Binding-site contacts:
Ligand atom C4 contacts residue ASN85 of chain 1.C at 4.3 Å.
Ligand atom O5 contacts residue ASN85 of chain 1.C at 2.4 Å (h-bond).
Ligand atom C7 contacts residue ASN85 of chain 1.C at 3.3 Å.
Ligand atom C2 contacts residue ASN85 of chain 1.C at 2.6 Å.
Ligand atom O5 contacts residue GLN116 of chain 1.C at 3.0 Å (h-bond).
Ligand atom C1 contacts residue GLN116 of chain 1.C at 3.8 Å.
Ligand atom C1 contacts residue SER113 of chain 1.C at 4.4 Å.
Ligand atom C5 contacts residue GLN116 of chain 1.C at 4.0 Å.
Ligand atom C1 contacts residue ASN85 of chain 1.C at 1.8 Å.
Ligand atom C6 contacts residue GLN116 of chain 1.C at 3.9 Å.
Ligand atom C6 contacts residue SER113 of chain 1.C at 3.4 Å.
Ligand atom O7 contacts residue ASN85 of chain 1.C at 3.5 Å (h-bond).
Ligand atom C8 contacts residue ASN85 of chain 1.C at 4.3 Å.
Ligand atom O6 contacts residue GLN116 of chain 1.C at 3.7 Å.
Ligand atom N2 contacts residue ASN85 of chain 1.C at 2.9 Å (h-bond).
Ligand atom O5 contacts residue SER113 of chain 1.C at 3.9 Å.
Ligand atom C5 contacts residue SER113 of chain 1.C at 3.4 Å.
Ligand atom C5 contacts residue ASN85 of chain 1.C at 3.8 Å.
Ligand atom C3 contacts residue ASN85 of chain 1.C at 4.0 Å.

A protein and the small-molecule ligand that binds it are described below.
Small molecule (SMILES): CC(=O)N[C@@H]1[C@@H](O)[C@H](O)[C@@H](CO)O[C@H]1O

Sequence of chain 1.C:
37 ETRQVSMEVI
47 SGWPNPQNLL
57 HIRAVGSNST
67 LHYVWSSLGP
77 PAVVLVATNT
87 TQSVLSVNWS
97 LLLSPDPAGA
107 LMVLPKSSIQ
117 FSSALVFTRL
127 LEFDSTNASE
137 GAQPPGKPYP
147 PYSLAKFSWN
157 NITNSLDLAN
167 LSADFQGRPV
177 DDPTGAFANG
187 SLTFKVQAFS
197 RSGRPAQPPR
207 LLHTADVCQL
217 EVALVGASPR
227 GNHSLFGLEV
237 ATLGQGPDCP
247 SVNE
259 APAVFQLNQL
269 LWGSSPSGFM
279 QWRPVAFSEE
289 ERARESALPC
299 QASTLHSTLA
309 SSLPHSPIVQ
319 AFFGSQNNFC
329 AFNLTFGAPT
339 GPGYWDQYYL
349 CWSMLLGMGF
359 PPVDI